This protein binds this small molecule.
Small molecule (SMILES): CC(=O)N[C@H]1[C@H](O[C@H]2[C@H](O)[C@@H](NC(C)=O)CO[C@@H]2CO)O[C@H](CO)[C@@H](O)[C@@H]1O

Sequence of chain 1.C:
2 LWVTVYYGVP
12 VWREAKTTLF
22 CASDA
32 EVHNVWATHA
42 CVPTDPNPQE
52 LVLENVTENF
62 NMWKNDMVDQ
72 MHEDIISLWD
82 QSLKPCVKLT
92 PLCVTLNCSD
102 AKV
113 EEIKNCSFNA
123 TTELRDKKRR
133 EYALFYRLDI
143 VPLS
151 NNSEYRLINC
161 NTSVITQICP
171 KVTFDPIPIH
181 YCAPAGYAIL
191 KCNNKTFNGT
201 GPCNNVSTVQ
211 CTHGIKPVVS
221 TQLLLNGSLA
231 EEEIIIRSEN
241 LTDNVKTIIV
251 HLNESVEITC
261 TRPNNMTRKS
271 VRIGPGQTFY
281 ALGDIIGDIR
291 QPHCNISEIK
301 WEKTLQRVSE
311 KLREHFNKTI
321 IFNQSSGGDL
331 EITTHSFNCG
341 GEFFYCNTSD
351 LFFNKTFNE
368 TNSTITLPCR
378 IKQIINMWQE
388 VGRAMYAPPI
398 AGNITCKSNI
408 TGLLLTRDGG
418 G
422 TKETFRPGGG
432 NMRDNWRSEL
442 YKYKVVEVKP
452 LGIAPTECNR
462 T

Binding-site contacts:
Ligand atom C6 contacts residue ASN193 of chain 1.C at 3.6 Å.
Ligand atom C7 contacts residue GLU51 of chain 1.C at 4.4 Å.
Ligand atom C1 contacts residue ASN193 of chain 1.C at 4.1 Å.
Ligand atom O7 contacts residue GLU51 of chain 1.C at 4.4 Å.
Ligand atom C8 contacts residue GLU51 of chain 1.C at 3.4 Å.
Ligand atom O7 contacts residue ASN205 of chain 1.C at 3.1 Å (h-bond).
Ligand atom C7 contacts residue ASN205 of chain 1.C at 3.2 Å.
Ligand atom O7 contacts residue LYS195 of chain 1.C at 4.5 Å.
Ligand atom C5 contacts residue ASN193 of chain 1.C at 4.3 Å.
Ligand atom C3 contacts residue ASN205 of chain 1.C at 3.8 Å.
Ligand atom C2 contacts residue ASN205 of chain 1.C at 2.5 Å.
Ligand atom C8 contacts residue ASN205 of chain 1.C at 4.4 Å.
Ligand atom C1 contacts residue ASN205 of chain 1.C at 1.4 Å.
Ligand atom O5 contacts residue ASN193 of chain 1.C at 3.3 Å.
Ligand atom C5 contacts residue ASN205 of chain 1.C at 3.6 Å.
Ligand atom O6 contacts residue ASN193 of chain 1.C at 3.4 Å (h-bond).
Ligand atom C4 contacts residue ASN205 of chain 1.C at 4.2 Å.
Ligand atom N2 contacts residue ASN205 of chain 1.C at 2.9 Å (h-bond).
Ligand atom O5 contacts residue ASN205 of chain 1.C at 2.3 Å (h-bond).